Binding-site contacts:
Ligand atom CB contacts residue TRP21 of chain 2.B at 4.0 Å (hydrophobic).
Ligand atom CA contacts residue GLY174 of chain 2.B at 4.0 Å.
Ligand atom C contacts residue GLU151 of chain 2.B at 4.0 Å.
Ligand atom O contacts residue GLU151 of chain 2.B at 3.2 Å (salt-bridge).
Ligand atom CA contacts residue GLN149 of chain 2.B at 4.0 Å.
Ligand atom O3 contacts residue GLN149 of chain 2.B at 3.0 Å (h-bond).
Ligand atom CA contacts residue GLU151 of chain 2.B at 4.1 Å.
Ligand atom C contacts residue ALA176 of chain 2.B at 3.6 Å (hydrophobic).
Ligand atom O contacts residue ASP177 of chain 2.B at 3.0 Å (salt-bridge).
Ligand atom O3 contacts residue ZN1 of chain 2.H at 2.0 Å.
Ligand atom OXT contacts residue PRO175 of chain 2.B at 3.1 Å (h-bond).
Ligand atom OXT contacts residue ZN1 of chain 2.H at 4.3 Å.
Ligand atom CB contacts residue LEU214 of chain 2.B at 3.8 Å (hydrophobic).
Ligand atom C contacts residue GLY174 of chain 2.B at 3.4 Å.
Ligand atom O3 contacts residue ASP177 of chain 2.B at 3.9 Å.
Ligand atom OXT contacts residue GLY174 of chain 2.B at 3.4 Å.
Ligand atom C contacts residue PRO175 of chain 2.B at 3.8 Å (hydrophobic).
Ligand atom O contacts residue ZN1 of chain 2.H at 2.3 Å.
Ligand atom OXT contacts residue ASP177 of chain 2.B at 4.2 Å.
Ligand atom O3 contacts residue GLY174 of chain 2.B at 4.1 Å.
Ligand atom O contacts residue GLY174 of chain 2.B at 3.4 Å.
Ligand atom O contacts residue VAL120 of chain 2.C at 4.3 Å.
Ligand atom CB contacts residue ARG72 of chain 2.B at 3.7 Å.
Ligand atom OXT contacts residue ALA176 of chain 2.B at 2.9 Å (h-bond).
Ligand atom C contacts residue ZN1 of chain 2.H at 3.0 Å.
Ligand atom O contacts residue ALA176 of chain 2.B at 3.5 Å (h-bond).
Ligand atom CA contacts residue ARG72 of chain 2.B at 3.7 Å.
Ligand atom CA contacts residue ASP177 of chain 2.B at 4.5 Å.
Ligand atom C contacts residue ASP177 of chain 2.B at 3.9 Å.
Ligand atom O contacts residue PRO175 of chain 2.B at 4.0 Å.
Ligand atom CB contacts residue ZN1 of chain 2.H at 4.1 Å.
Ligand atom O3 contacts residue ARG72 of chain 2.B at 2.8 Å (salt-bridge).
Ligand atom O3 contacts residue GLU151 of chain 2.B at 3.3 Å (salt-bridge).
Ligand atom CA contacts residue ZN1 of chain 2.H at 2.8 Å.

This small molecule binds to this protein.
Small molecule (SMILES): CC(=O)C(=O)O

Sequence of chain 2.C:
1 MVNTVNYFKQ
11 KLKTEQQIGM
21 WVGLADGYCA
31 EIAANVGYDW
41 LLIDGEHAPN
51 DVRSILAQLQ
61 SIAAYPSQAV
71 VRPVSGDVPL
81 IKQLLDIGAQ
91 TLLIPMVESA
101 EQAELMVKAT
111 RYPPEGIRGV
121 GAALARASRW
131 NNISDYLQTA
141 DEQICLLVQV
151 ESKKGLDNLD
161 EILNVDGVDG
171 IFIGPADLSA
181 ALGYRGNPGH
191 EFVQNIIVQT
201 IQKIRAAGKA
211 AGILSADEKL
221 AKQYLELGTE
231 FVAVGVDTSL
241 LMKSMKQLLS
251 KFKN

Sequence of chain 2.B:
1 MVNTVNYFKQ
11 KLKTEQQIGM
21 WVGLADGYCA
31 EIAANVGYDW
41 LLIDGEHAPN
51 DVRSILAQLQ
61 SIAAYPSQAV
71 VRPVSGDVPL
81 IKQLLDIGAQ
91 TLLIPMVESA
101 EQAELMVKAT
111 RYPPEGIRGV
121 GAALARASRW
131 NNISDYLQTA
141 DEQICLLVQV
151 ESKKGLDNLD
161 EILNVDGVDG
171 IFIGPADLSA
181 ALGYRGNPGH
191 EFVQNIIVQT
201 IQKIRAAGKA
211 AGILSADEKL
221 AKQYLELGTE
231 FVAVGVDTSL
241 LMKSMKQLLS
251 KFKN